Binding-site contacts:
Ligand atom C2 contacts residue ASN135 of chain 1.A at 2.3 Å.
Ligand atom C7 contacts residue LEU132 of chain 1.A at 4.3 Å (hydrophobic).
Ligand atom O7 contacts residue LEU132 of chain 1.A at 3.8 Å.
Ligand atom O3 contacts residue THR326 of chain 1.A at 4.1 Å.
Ligand atom C1 contacts residue ASN135 of chain 1.A at 1.4 Å.
Ligand atom C1 contacts residue ASN330 of chain 1.A at 4.4 Å.
Ligand atom C2 contacts residue ASN330 of chain 1.A at 4.3 Å.
Ligand atom C3 contacts residue ASN135 of chain 1.A at 3.7 Å.
Ligand atom C7 contacts residue GLY131 of chain 1.A at 4.5 Å.
Ligand atom C8 contacts residue GLY131 of chain 1.A at 3.9 Å.
Ligand atom C8 contacts residue ALA327 of chain 1.A at 3.8 Å (hydrophobic).
Ligand atom C4 contacts residue ASN330 of chain 1.A at 3.9 Å.
Ligand atom C7 contacts residue ASN135 of chain 1.A at 3.5 Å.
Ligand atom O5 contacts residue ASN135 of chain 1.A at 2.3 Å (h-bond).
Ligand atom C8 contacts residue ASN330 of chain 1.A at 4.3 Å.
Ligand atom N2 contacts residue ASN135 of chain 1.A at 2.8 Å (h-bond).
Ligand atom N2 contacts residue GLY131 of chain 1.A at 4.3 Å.
Ligand atom C3 contacts residue ASN330 of chain 1.A at 4.0 Å.
Ligand atom C4 contacts residue ASN135 of chain 1.A at 4.1 Å.
Ligand atom C7 contacts residue ALA327 of chain 1.A at 4.3 Å (hydrophobic).
Ligand atom C7 contacts residue ASN330 of chain 1.A at 3.7 Å.
Ligand atom C5 contacts residue ASN330 of chain 1.A at 3.8 Å.
Ligand atom C6 contacts residue ASN330 of chain 1.A at 4.3 Å.
Ligand atom N2 contacts residue ASN330 of chain 1.A at 4.2 Å.
Ligand atom O3 contacts residue ALA327 of chain 1.A at 4.2 Å.
Ligand atom C5 contacts residue ASN135 of chain 1.A at 3.6 Å.
Ligand atom O5 contacts residue THR326 of chain 1.A at 4.2 Å.
Ligand atom N2 contacts residue ALA327 of chain 1.A at 4.3 Å.
Ligand atom C3 contacts residue ALA327 of chain 1.A at 4.5 Å (hydrophobic).
Ligand atom C8 contacts residue LEU132 of chain 1.A at 4.0 Å (hydrophobic).
Ligand atom O7 contacts residue ASN330 of chain 1.A at 3.2 Å (h-bond).
Ligand atom O4 contacts residue ASN330 of chain 1.A at 3.2 Å (h-bond).
Ligand atom C8 contacts residue ILE128 of chain 1.A at 4.4 Å (hydrophobic).
Ligand atom O7 contacts residue ASN135 of chain 1.A at 3.7 Å.
Ligand atom O6 contacts residue GLU323 of chain 1.A at 4.5 Å.
Ligand atom O6 contacts residue THR326 of chain 1.A at 3.5 Å (h-bond).

Sequence of chain 1.A:
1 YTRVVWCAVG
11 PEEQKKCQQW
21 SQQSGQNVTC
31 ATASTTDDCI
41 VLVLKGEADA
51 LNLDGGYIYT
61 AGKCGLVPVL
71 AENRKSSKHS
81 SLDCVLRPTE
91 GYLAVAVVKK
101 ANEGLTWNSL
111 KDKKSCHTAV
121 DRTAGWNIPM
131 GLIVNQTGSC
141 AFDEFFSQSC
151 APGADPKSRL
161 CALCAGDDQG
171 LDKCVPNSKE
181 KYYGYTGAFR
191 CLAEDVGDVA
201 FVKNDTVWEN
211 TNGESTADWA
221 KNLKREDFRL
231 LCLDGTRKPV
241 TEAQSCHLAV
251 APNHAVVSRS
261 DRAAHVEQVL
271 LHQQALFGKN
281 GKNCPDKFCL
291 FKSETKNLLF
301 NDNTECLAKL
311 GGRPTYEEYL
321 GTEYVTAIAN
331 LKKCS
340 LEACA

A protein and the small-molecule ligand that binds it are described below.
Small molecule (SMILES): CC(=O)N[C@H]1[C@H](O[C@H]2[C@H](O)[C@@H](NC(C)=O)CO[C@@H]2CO)O[C@H](CO)[C@@H](O[C@@H]2O[C@H](CO)[C@@H](O)[C@H](O)[C@@H]2O)[C@@H]1O